Sequence of chain 1.G:
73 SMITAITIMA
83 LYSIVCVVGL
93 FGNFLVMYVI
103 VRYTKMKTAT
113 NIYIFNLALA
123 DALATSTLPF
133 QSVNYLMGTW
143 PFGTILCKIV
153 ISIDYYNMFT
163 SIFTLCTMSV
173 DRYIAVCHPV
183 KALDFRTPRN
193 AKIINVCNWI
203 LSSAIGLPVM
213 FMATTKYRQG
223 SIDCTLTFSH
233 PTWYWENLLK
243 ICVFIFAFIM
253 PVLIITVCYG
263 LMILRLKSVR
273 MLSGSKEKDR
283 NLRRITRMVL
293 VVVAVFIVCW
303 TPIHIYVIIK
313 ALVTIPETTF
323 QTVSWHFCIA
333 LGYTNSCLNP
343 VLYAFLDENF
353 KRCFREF

The protein below binds the small molecule below.
Small molecule (SMILES): CC(C)CCC[C@@H](C)[C@H]1CC[C@H]2[C@@H]3CC=C4C[C@@H](O)CC[C@]4(C)[C@H]3CC[C@]12C

Sequence of chain 1.A:
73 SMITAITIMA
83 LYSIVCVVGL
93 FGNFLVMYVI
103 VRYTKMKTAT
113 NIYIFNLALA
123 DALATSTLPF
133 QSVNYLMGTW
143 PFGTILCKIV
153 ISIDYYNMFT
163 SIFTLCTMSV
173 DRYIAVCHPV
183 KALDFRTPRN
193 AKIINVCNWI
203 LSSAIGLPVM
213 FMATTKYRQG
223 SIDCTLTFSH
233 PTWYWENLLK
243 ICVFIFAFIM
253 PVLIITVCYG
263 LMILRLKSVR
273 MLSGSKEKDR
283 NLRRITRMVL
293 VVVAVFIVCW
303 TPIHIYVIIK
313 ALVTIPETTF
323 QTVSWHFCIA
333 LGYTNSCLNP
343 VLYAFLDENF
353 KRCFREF

Binding-site contacts:
Ligand atom C26 contacts residue LEU240 of chain 1.A at 3.9 Å (hydrophobic).
Ligand atom C6 contacts residue TRP235 of chain 1.A at 4.1 Å (hydrophobic).
Ligand atom C12 contacts residue ASN239 of chain 1.A at 3.8 Å.
Ligand atom C2 contacts residue ALA313 of chain 1.A at 3.3 Å (hydrophobic).
Ligand atom C2 contacts residue LEU314 of chain 1.A at 3.8 Å (hydrophobic).
Ligand atom C16 contacts residue TYR236 of chain 1.A at 3.7 Å (hydrophobic).
Ligand atom C15 contacts residue ILE176 of chain 1.G at 3.7 Å (hydrophobic).
Ligand atom C23 contacts residue VAL172 of chain 1.G at 4.0 Å (hydrophobic).
Ligand atom C11 contacts residue CLR1 of chain 1.O at 3.6 Å.
Ligand atom C21 contacts residue ILE243 of chain 1.A at 3.7 Å (hydrophobic).
Ligand atom C24 contacts residue VAL172 of chain 1.G at 4.0 Å (hydrophobic).
Ligand atom C12 contacts residue CLR1 of chain 1.O at 3.7 Å.
Ligand atom C18 contacts residue TYR175 of chain 1.G at 3.9 Å (hydrophobic).
Ligand atom C1 contacts residue ASN239 of chain 1.A at 3.8 Å.
Ligand atom C22 contacts residue TYR236 of chain 1.A at 4.1 Å (hydrophobic).
Ligand atom C27 contacts residue VAL172 of chain 1.G at 4.2 Å (hydrophobic).
Ligand atom C14 contacts residue TRP235 of chain 1.A at 4.2 Å (hydrophobic).
Ligand atom C6 contacts residue LYS183 of chain 1.G at 3.5 Å.
Ligand atom C19 contacts residue CLR1 of chain 1.O at 3.7 Å.
Ligand atom C24 contacts residue LEU240 of chain 1.A at 4.0 Å (hydrophobic).
Ligand atom C6 contacts residue HIS180 of chain 1.G at 3.9 Å.
Ligand atom C25 contacts residue LEU240 of chain 1.A at 3.7 Å (hydrophobic).
Ligand atom C4 contacts residue LYS183 of chain 1.G at 3.8 Å.
Ligand atom C9 contacts residue ASN239 of chain 1.A at 3.6 Å.
Ligand atom C18 contacts residue CLR1 of chain 1.O at 4.0 Å.
Ligand atom C16 contacts residue ILE176 of chain 1.G at 3.9 Å (hydrophobic).
Ligand atom C1 contacts residue ALA313 of chain 1.A at 3.8 Å (hydrophobic).
Ligand atom C4 contacts residue HIS180 of chain 1.G at 4.1 Å.
Ligand atom C10 contacts residue ASN239 of chain 1.A at 4.2 Å.
Ligand atom C22 contacts residue VAL172 of chain 1.G at 3.7 Å (hydrophobic).
Ligand atom C5 contacts residue HIS180 of chain 1.G at 4.0 Å.
Ligand atom C7 contacts residue TRP235 of chain 1.A at 3.4 Å (hydrophobic).
Ligand atom C11 contacts residue ASN239 of chain 1.A at 4.0 Å.
Ligand atom C12 contacts residue ILE243 of chain 1.A at 3.6 Å (hydrophobic).
Ligand atom C24 contacts residue TYR236 of chain 1.A at 3.6 Å (hydrophobic).
Ligand atom C27 contacts residue ILE256 of chain 1.G at 3.8 Å (hydrophobic).
Ligand atom C21 contacts residue CLR1 of chain 1.O at 3.8 Å.
Ligand atom C19 contacts residue HIS180 of chain 1.G at 3.7 Å.
Ligand atom C15 contacts residue TRP235 of chain 1.A at 3.6 Å (hydrophobic).
Ligand atom C26 contacts residue TYR236 of chain 1.A at 4.1 Å (hydrophobic).